Binding-site contacts:
Ligand atom O1 contacts residue ASN110 of chain 1.B at 3.1 Å (h-bond).
Ligand atom C3 contacts residue PHE116 of chain 1.B at 3.8 Å (hydrophobic).
Ligand atom C1 contacts residue PHE116 of chain 1.B at 3.9 Å (hydrophobic).
Ligand atom C5 contacts residue PHE116 of chain 1.B at 3.7 Å (hydrophobic).
Ligand atom C6 contacts residue PHE116 of chain 1.B at 3.6 Å (hydrophobic).
Ligand atom O1 contacts residue VAL59 of chain 1.B at 4.4 Å.
Ligand atom C8 contacts residue GLU63 of chain 1.B at 4.1 Å.
Ligand atom O1 contacts residue CYS106 of chain 1.B at 4.0 Å.
Ligand atom O1 contacts residue TYR109 of chain 1.B at 4.5 Å.
Ligand atom N1 contacts residue PHE116 of chain 1.B at 3.3 Å.
Ligand atom C5 contacts residue GLU63 of chain 1.B at 4.5 Å.
Ligand atom C1 contacts residue VAL59 of chain 1.B at 3.7 Å (hydrophobic).
Ligand atom C1 contacts residue ILE54 of chain 1.B at 3.8 Å (hydrophobic).
Ligand atom C3 contacts residue ASN110 of chain 1.B at 3.7 Å.
Ligand atom C4 contacts residue VAL64 of chain 1.B at 3.8 Å (hydrophobic).
Ligand atom C3 contacts residue TYR109 of chain 1.B at 4.0 Å (hydrophobic).
Ligand atom O1 contacts residue PHE116 of chain 1.B at 4.1 Å.
Ligand atom N2 contacts residue PHE116 of chain 1.B at 3.2 Å.
Ligand atom C1 contacts residue EDO1 of chain 1.G at 0.7 Å.
Ligand atom C4 contacts residue EDO1 of chain 1.G at 3.8 Å.
Ligand atom C2 contacts residue EDO1 of chain 1.G at 1.1 Å.
Ligand atom O1 contacts residue TYR67 of chain 1.B at 4.5 Å.
Ligand atom N1 contacts residue VAL59 of chain 1.B at 4.3 Å.
Ligand atom C3 contacts residue EDO1 of chain 1.G at 2.3 Å.
Ligand atom C2 contacts residue PHE116 of chain 1.B at 3.5 Å (hydrophobic).
Ligand atom C4 contacts residue ASN110 of chain 1.B at 4.4 Å.
Ligand atom N1 contacts residue EDO1 of chain 1.G at 2.0 Å (h-bond).
Ligand atom N2 contacts residue ASN110 of chain 1.B at 4.5 Å.
Ligand atom C9 contacts residue GLU63 of chain 1.B at 3.5 Å.
Ligand atom C10 contacts residue GLU63 of chain 1.B at 3.7 Å.
Ligand atom C2 contacts residue VAL59 of chain 1.B at 4.0 Å (hydrophobic).
Ligand atom C3 contacts residue VAL64 of chain 1.B at 4.5 Å (hydrophobic).
Ligand atom C2 contacts residue ASN110 of chain 1.B at 4.0 Å.
Ligand atom C4 contacts residue PHE116 of chain 1.B at 4.1 Å (hydrophobic).
Ligand atom O1 contacts residue EDO1 of chain 1.G at 0.7 Å.

A small-molecule ligand and the protein it binds are described below.
Small molecule (SMILES): CC(=O)NCCNc1ccccc1

Sequence of chain 1.B:
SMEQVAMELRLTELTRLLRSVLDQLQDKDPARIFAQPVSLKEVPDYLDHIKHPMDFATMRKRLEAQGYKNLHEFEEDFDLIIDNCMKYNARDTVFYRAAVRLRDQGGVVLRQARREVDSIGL